Sequence of chain 1.A:
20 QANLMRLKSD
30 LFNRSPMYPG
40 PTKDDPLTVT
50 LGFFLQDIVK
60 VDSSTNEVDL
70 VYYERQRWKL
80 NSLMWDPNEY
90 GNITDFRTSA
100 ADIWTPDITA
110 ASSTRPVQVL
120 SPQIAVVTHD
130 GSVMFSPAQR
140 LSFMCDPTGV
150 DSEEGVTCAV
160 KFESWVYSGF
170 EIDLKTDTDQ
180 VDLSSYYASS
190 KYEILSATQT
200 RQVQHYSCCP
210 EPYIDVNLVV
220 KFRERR

The small molecule below binds the protein below.
Small molecule (SMILES): CC(=O)N[C@@H]1[C@@H](O)[C@H](O)[C@@H](CO)O[C@H]1O

Binding-site contacts:
Ligand atom C5 contacts residue ASN91 of chain 1.A at 3.7 Å.
Ligand atom N2 contacts residue ASN91 of chain 1.A at 2.9 Å (h-bond).
Ligand atom O5 contacts residue ASN91 of chain 1.A at 2.4 Å (h-bond).
Ligand atom C7 contacts residue ASN91 of chain 1.A at 4.0 Å.
Ligand atom C4 contacts residue ASN91 of chain 1.A at 4.3 Å.
Ligand atom C2 contacts residue ASN91 of chain 1.A at 2.5 Å.
Ligand atom C1 contacts residue ASN91 of chain 1.A at 1.5 Å.
Ligand atom C3 contacts residue ASN91 of chain 1.A at 3.8 Å.